Binding-site contacts:
Ligand atom C02 contacts residue PRO61 of chain 2.B at 3.5 Å (hydrophobic).
Ligand atom O19 contacts residue PHE66 of chain 2.B at 3.5 Å.
Ligand atom C30 contacts residue SER55 of chain 2.B at 4.0 Å.
Ligand atom C14 contacts residue ARG58 of chain 2.B at 3.0 Å.
Ligand atom O19 contacts residue LEU60 of chain 2.B at 4.0 Å.
Ligand atom C05 contacts residue ARG58 of chain 2.B at 4.1 Å.
Ligand atom N07 contacts residue PRO61 of chain 2.B at 3.9 Å.
Ligand atom C31 contacts residue PRO68 of chain 2.B at 4.1 Å (hydrophobic).
Ligand atom C22 contacts residue PRO68 of chain 2.B at 3.6 Å (hydrophobic).
Ligand atom C05 contacts residue VAL59 of chain 2.B at 3.2 Å (hydrophobic).
Ligand atom C27 contacts residue SER55 of chain 2.B at 3.9 Å.
Ligand atom C01 contacts residue PRO61 of chain 2.B at 3.9 Å (hydrophobic).
Ligand atom C22 contacts residue ARG58 of chain 2.B at 3.9 Å.
Ligand atom C03 contacts residue PRO61 of chain 2.B at 3.5 Å (hydrophobic).
Ligand atom C29 contacts residue SER55 of chain 2.B at 3.0 Å.
Ligand atom C15 contacts residue ARG58 of chain 2.B at 3.3 Å.
Ligand atom C05 contacts residue LEU60 of chain 2.B at 4.3 Å (hydrophobic).
Ligand atom C33 contacts residue PHE66 of chain 2.B at 3.8 Å (hydrophobic).
Ligand atom C21 contacts residue PRO68 of chain 2.B at 4.0 Å (hydrophobic).
Ligand atom O26 contacts residue ASP54 of chain 2.B at 4.0 Å.
Ligand atom C05 contacts residue PRO61 of chain 2.B at 4.0 Å (hydrophobic).
Ligand atom C06 contacts residue LEU60 of chain 2.B at 4.0 Å (hydrophobic).
Ligand atom C28 contacts residue SER55 of chain 2.B at 2.9 Å.
Ligand atom C06 contacts residue VAL59 of chain 2.B at 3.2 Å (hydrophobic).
Ligand atom C32 contacts residue PRO68 of chain 2.B at 4.1 Å (hydrophobic).
Ligand atom C23 contacts residue PRO68 of chain 2.B at 3.8 Å (hydrophobic).
Ligand atom C06 contacts residue PRO61 of chain 2.B at 4.0 Å (hydrophobic).
Ligand atom C23 contacts residue ASP54 of chain 2.B at 2.5 Å.
Ligand atom C21 contacts residue ASP54 of chain 2.B at 4.0 Å.
Ligand atom C22 contacts residue ASP54 of chain 2.B at 2.9 Å.
Ligand atom C23 contacts residue SER55 of chain 2.B at 3.7 Å.
Ligand atom O36 contacts residue ALA69 of chain 2.B at 4.0 Å.
Ligand atom C13 contacts residue ARG58 of chain 2.B at 3.4 Å.
Ligand atom C11 contacts residue LEU60 of chain 2.B at 3.9 Å (hydrophobic).
Ligand atom C21 contacts residue ARG58 of chain 2.B at 3.7 Å.
Ligand atom C20 contacts residue PHE66 of chain 2.B at 4.1 Å (hydrophobic).
Ligand atom C10 contacts residue ARG58 of chain 2.B at 4.2 Å.
Ligand atom C21 contacts residue PHE66 of chain 2.B at 3.6 Å (hydrophobic).
Ligand atom C04 contacts residue PRO61 of chain 2.B at 3.9 Å (hydrophobic).
Ligand atom C24 contacts residue ASP54 of chain 2.B at 3.5 Å.

This protein binds this small molecule.
Small molecule (SMILES): O=C(O)c1ccc(Oc2cccc(COc3cccc(-c4c(C(=O)O)[nH]c5ccccc45)c3)c2)cc1

Sequence of chain 2.B:
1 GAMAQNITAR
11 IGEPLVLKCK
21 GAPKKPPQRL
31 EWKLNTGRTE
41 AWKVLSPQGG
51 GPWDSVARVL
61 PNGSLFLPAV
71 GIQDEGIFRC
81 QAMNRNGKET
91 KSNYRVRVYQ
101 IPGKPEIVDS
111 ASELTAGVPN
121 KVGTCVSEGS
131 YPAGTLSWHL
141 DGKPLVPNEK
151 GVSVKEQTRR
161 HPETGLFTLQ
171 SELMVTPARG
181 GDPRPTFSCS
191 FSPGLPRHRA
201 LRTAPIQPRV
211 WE